Binding-site contacts:
Ligand atom C7 contacts residue TYR790 of chain 1.A at 3.4 Å (hydrophobic).
Ligand atom C3 contacts residue ASN703 of chain 1.D at 3.8 Å.
Ligand atom C4 contacts residue ASN703 of chain 1.D at 4.2 Å.
Ligand atom O5 contacts residue ASN703 of chain 1.D at 2.4 Å (h-bond).
Ligand atom C7 contacts residue ASN703 of chain 1.D at 4.1 Å.
Ligand atom C8 contacts residue TYR790 of chain 1.A at 3.5 Å (hydrophobic).
Ligand atom C2 contacts residue TYR790 of chain 1.A at 4.1 Å (hydrophobic).
Ligand atom C1 contacts residue ASN703 of chain 1.D at 1.4 Å.
Ligand atom C2 contacts residue ASN703 of chain 1.D at 2.5 Å.
Ligand atom O7 contacts residue TYR790 of chain 1.A at 3.4 Å.
Ligand atom N2 contacts residue ASN703 of chain 1.D at 2.9 Å (h-bond).
Ligand atom C5 contacts residue ASN703 of chain 1.D at 3.7 Å.
Ligand atom N2 contacts residue TYR790 of chain 1.A at 3.8 Å.

Sequence of chain 1.A:
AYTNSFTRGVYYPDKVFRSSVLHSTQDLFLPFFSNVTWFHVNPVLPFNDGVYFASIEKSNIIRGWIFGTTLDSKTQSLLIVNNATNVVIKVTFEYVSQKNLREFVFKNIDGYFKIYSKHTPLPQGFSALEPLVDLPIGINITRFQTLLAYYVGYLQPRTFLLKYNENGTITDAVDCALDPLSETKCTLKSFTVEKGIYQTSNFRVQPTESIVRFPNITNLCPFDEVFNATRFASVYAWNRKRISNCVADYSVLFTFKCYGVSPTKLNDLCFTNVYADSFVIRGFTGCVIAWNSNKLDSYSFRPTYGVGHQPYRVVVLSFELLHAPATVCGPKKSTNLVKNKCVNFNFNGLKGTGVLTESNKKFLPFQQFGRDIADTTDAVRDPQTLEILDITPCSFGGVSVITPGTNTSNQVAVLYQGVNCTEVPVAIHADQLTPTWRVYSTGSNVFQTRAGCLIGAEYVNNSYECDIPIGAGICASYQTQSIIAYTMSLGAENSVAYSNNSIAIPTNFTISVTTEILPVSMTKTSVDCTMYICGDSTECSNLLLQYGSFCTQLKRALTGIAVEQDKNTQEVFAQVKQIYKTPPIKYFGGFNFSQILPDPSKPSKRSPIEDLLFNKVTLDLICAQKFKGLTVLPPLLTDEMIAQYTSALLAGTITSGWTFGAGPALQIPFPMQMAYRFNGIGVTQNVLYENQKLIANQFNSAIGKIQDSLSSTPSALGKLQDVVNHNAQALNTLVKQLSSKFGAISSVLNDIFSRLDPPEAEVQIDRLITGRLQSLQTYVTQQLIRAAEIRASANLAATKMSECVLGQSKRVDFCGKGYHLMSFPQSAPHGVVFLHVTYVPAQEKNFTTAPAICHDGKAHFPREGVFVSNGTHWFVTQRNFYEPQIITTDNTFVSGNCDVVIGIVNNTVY

This protein binds this small molecule.
Small molecule (SMILES): CC(=O)N[C@@H]1[C@@H](O)[C@H](O)[C@@H](CO)O[C@H]1O

Sequence of chain 1.D:
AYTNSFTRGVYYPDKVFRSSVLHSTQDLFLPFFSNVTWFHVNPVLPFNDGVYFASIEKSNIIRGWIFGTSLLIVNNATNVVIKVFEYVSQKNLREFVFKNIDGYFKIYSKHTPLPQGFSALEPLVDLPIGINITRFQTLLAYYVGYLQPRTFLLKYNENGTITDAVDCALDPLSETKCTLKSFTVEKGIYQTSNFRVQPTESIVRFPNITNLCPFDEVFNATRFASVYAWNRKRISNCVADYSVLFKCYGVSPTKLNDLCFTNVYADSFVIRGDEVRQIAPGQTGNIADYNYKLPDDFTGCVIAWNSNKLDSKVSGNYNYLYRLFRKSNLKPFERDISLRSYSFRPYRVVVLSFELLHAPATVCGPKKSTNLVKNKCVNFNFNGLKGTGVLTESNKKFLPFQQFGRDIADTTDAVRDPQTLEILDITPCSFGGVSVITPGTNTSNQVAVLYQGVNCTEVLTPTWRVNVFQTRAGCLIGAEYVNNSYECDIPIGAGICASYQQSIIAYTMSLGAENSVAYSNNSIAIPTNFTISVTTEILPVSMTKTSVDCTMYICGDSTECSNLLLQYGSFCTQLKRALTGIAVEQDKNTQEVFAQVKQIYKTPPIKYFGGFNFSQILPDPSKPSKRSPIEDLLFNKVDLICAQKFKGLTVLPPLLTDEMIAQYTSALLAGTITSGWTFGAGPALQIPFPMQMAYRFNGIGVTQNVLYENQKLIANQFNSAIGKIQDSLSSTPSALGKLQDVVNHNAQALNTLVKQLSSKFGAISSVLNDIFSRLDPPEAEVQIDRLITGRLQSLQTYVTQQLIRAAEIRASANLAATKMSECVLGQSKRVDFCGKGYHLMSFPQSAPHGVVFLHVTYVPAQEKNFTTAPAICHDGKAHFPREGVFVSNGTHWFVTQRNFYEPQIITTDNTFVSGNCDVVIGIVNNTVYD